A protein and the small-molecule ligand that binds it are described below.
Small molecule (SMILES): CC(=O)N[C@H]1[C@H](O[C@H]2[C@H](O)[C@@H](NC(C)=O)CO[C@@H]2CO)O[C@H](CO)[C@@H](O[C@@H]2O[C@H](CO[C@H]3O[C@H](CO[C@H]4O[C@H](CO)[C@@H](O)[C@H](O)[C@@H]4O)[C@@H](O)[C@H](O[C@H]4O[C@H](CO)[C@@H](O)[C@H](O)[C@@H]4O)[C@@H]3O)[C@@H](O)[C@H](O[C@H]3O[C@H](CO)[C@@H](O)[C@H](O)[C@@H]3O)[C@@H]2O)[C@@H]1O

Sequence of chain 1.B:
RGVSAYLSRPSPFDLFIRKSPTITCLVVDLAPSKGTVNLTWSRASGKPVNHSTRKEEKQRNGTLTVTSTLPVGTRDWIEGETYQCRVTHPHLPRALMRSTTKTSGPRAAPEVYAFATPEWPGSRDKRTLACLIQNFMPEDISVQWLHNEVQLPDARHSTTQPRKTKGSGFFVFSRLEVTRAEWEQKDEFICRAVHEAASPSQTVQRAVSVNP

Sequence of chain 1.A:
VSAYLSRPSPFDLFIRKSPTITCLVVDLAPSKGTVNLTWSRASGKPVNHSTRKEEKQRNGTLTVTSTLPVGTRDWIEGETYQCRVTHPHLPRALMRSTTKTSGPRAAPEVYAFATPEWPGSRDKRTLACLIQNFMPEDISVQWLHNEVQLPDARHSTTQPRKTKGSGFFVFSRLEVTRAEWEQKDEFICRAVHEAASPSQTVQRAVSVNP

Binding-site contacts:
Ligand atom C4 contacts residue SER11 of chain 1.A at 3.4 Å.
Ligand atom N2 contacts residue ASN61 of chain 1.A at 2.7 Å (h-bond).
Ligand atom C2 contacts residue THR63 of chain 1.A at 4.1 Å.
Ligand atom C3 contacts residue ASN61 of chain 1.A at 3.7 Å.
Ligand atom O2 contacts residue ASP14 of chain 1.A at 4.1 Å.
Ligand atom C5 contacts residue ASN61 of chain 1.A at 3.7 Å.
Ligand atom O5 contacts residue ARG9 of chain 1.A at 3.4 Å (salt-bridge).
Ligand atom O5 contacts residue SER8 of chain 1.A at 4.2 Å.
Ligand atom O2 contacts residue GLN161 of chain 1.A at 3.8 Å.
Ligand atom C2 contacts residue TYR6 of chain 1.A at 4.1 Å (hydrophobic).
Ligand atom C6 contacts residue LEU26 of chain 1.A at 3.5 Å (hydrophobic).
Ligand atom O3 contacts residue ARG163 of chain 1.B at 3.3 Å (salt-bridge).
Ligand atom O4 contacts residue SER11 of chain 1.A at 3.4 Å.
Ligand atom C6 contacts residue SER11 of chain 1.A at 3.9 Å.
Ligand atom C6 contacts residue ARG9 of chain 1.A at 3.9 Å.
Ligand atom O4 contacts residue VAL28 of chain 1.A at 3.8 Å.
Ligand atom O6 contacts residue TYR6 of chain 1.A at 3.6 Å (h-bond).
Ligand atom C8 contacts residue LEU30 of chain 1.A at 3.5 Å (hydrophobic).
Ligand atom O6 contacts residue ARG9 of chain 1.A at 3.3 Å (salt-bridge).
Ligand atom C3 contacts residue ARG163 of chain 1.B at 4.1 Å.
Ligand atom C1 contacts residue SER8 of chain 1.A at 4.1 Å.
Ligand atom C1 contacts residue TYR6 of chain 1.A at 4.0 Å (hydrophobic).
Ligand atom C7 contacts residue ASN61 of chain 1.A at 4.0 Å.
Ligand atom O2 contacts residue ARG163 of chain 1.B at 3.2 Å (salt-bridge).
Ligand atom C2 contacts residue VAL28 of chain 1.A at 3.8 Å (hydrophobic).
Ligand atom C5 contacts residue LEU26 of chain 1.A at 3.8 Å (hydrophobic).
Ligand atom O3 contacts residue LEU26 of chain 1.A at 3.8 Å.
Ligand atom C2 contacts residue ASN61 of chain 1.A at 2.4 Å.
Ligand atom O5 contacts residue TYR6 of chain 1.A at 3.6 Å.
Ligand atom N2 contacts residue THR63 of chain 1.A at 3.6 Å.
Ligand atom C6 contacts residue SER8 of chain 1.A at 4.0 Å.
Ligand atom O6 contacts residue GLN59 of chain 1.A at 3.3 Å (h-bond).
Ligand atom C3 contacts residue TYR6 of chain 1.A at 3.8 Å (hydrophobic).
Ligand atom C1 contacts residue THR63 of chain 1.A at 3.8 Å.
Ligand atom C6 contacts residue TYR6 of chain 1.A at 3.1 Å (hydrophobic).
Ligand atom O5 contacts residue ASN61 of chain 1.A at 2.4 Å (h-bond).
Ligand atom O4 contacts residue TYR6 of chain 1.A at 4.0 Å.
Ligand atom C8 contacts residue GLN59 of chain 1.A at 4.1 Å.
Ligand atom C1 contacts residue ASN61 of chain 1.A at 1.4 Å.
Ligand atom O5 contacts residue VAL28 of chain 1.A at 4.2 Å.